Sequence of chain 1.F:
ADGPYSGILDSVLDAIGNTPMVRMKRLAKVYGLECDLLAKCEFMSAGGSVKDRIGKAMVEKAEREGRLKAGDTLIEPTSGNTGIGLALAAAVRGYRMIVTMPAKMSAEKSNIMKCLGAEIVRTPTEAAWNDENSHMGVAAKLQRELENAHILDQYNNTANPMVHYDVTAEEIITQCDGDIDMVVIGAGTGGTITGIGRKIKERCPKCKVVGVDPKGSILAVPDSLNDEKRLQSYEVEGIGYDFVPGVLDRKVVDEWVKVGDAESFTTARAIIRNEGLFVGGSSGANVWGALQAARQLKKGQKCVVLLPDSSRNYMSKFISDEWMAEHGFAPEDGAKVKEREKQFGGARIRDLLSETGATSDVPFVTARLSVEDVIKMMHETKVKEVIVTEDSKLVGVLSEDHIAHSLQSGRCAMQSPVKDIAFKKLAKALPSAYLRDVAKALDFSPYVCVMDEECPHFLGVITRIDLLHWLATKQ

Binding-site contacts:
Ligand atom O contacts residue GLN159 of chain 1.F at 2.6 Å (h-bond).
Ligand atom C2A contacts residue ASN86 of chain 1.F at 3.2 Å.
Ligand atom OP3 contacts residue THR194 of chain 1.F at 3.3 Å (h-bond).
Ligand atom CB contacts residue THR194 of chain 1.F at 3.4 Å.
Ligand atom C2A contacts residue ASP314 of chain 1.F at 3.3 Å.
Ligand atom C5 contacts residue GLY243 of chain 1.F at 3.2 Å.
Ligand atom OXT contacts residue THR87 of chain 1.F at 2.9 Å (h-bond).
Ligand atom OXT contacts residue THR83 of chain 1.F at 2.9 Å (h-bond).
Ligand atom OP1 contacts residue GLY195 of chain 1.F at 3.2 Å (h-bond).
Ligand atom C3 contacts residue GLY243 of chain 1.F at 3.3 Å.
Ligand atom CA contacts residue SER84 of chain 1.F at 3.0 Å.
Ligand atom N1 contacts residue SER287 of chain 1.F at 2.9 Å (h-bond).
Ligand atom N1 contacts residue PRO313 of chain 1.F at 3.1 Å.
Ligand atom OP2 contacts residue GLY193 of chain 1.F at 3.3 Å.
Ligand atom C4A contacts residue GLY243 of chain 1.F at 3.1 Å.
Ligand atom P contacts residue THR194 of chain 1.F at 3.3 Å.
Ligand atom O contacts residue THR83 of chain 1.F at 2.8 Å (h-bond).
Ligand atom C2 contacts residue SER287 of chain 1.F at 3.5 Å.
Ligand atom P contacts residue THR197 of chain 1.F at 3.4 Å.
Ligand atom C5A contacts residue GLY193 of chain 1.F at 3.4 Å.
Ligand atom O3A contacts residue SER84 of chain 1.F at 3.4 Å (h-bond).
Ligand atom OP2 contacts residue THR194 of chain 1.F at 2.4 Å (h-bond).
Ligand atom OP3 contacts residue THR197 of chain 1.F at 2.3 Å (h-bond).
Ligand atom OP3 contacts residue LYS56 of chain 1.F at 2.4 Å (salt-bridge).
Ligand atom C2A contacts residue SER287 of chain 1.F at 3.1 Å.
Ligand atom O contacts residue SER84 of chain 1.F at 3.4 Å (h-bond).
Ligand atom OXT contacts residue SER84 of chain 1.F at 3.3 Å (h-bond).
Ligand atom OXT contacts residue ASN86 of chain 1.F at 3.5 Å (h-bond).
Ligand atom N contacts residue GLY243 of chain 1.F at 3.4 Å (h-bond).
Ligand atom O3A contacts residue ASN86 of chain 1.F at 3.0 Å (h-bond).
Ligand atom C contacts residue THR83 of chain 1.F at 3.2 Å.
Ligand atom OP2 contacts residue GLY195 of chain 1.F at 3.4 Å (h-bond).
Ligand atom C6 contacts residue PRO313 of chain 1.F at 3.4 Å (hydrophobic).
Ligand atom N contacts residue SER84 of chain 1.F at 3.0 Å (h-bond).
Ligand atom C contacts residue SER84 of chain 1.F at 3.2 Å.
Ligand atom O contacts residue THR87 of chain 1.F at 3.4 Å.
Ligand atom C4 contacts residue GLY243 of chain 1.F at 3.0 Å.
Ligand atom OP2 contacts residue LYS56 of chain 1.F at 3.2 Å (salt-bridge).
Ligand atom CB contacts residue TYR246 of chain 1.F at 3.3 Å (hydrophobic).
Ligand atom P contacts residue LYS56 of chain 1.F at 3.3 Å.

A small-molecule ligand and the protein it binds are described below.
Small molecule (SMILES): C=C(NCc1c(COP(=O)(O)O)cnc(C)c1O)C(=O)O